Binding-site contacts:
Ligand atom CAB contacts residue ALA89 of chain 1.D at 3.2 Å (hydrophobic).
Ligand atom CAQ contacts residue SER88 of chain 1.D at 3.5 Å.
Ligand atom OAH contacts residue MET39 of chain 1.D at 3.1 Å (h-bond).
Ligand atom OAE contacts residue MET93 of chain 1.D at 3.4 Å.
Ligand atom OAL contacts residue LEU38 of chain 1.D at 2.9 Å (h-bond).
Ligand atom OAI contacts residue GLN34 of chain 1.D at 3.5 Å (h-bond).
Ligand atom OAH contacts residue LEU38 of chain 1.D at 3.2 Å (h-bond).
Ligand atom OAK contacts residue GLY114 of chain 1.D at 3.3 Å (h-bond).
Ligand atom CB contacts residue ASP132 of chain 1.D at 3.4 Å.
Ligand atom N contacts residue ASP132 of chain 1.D at 3.1 Å (salt-bridge).
Ligand atom C contacts residue ARG87 of chain 1.D at 3.6 Å.
Ligand atom C contacts residue SER88 of chain 1.D at 3.6 Å.
Ligand atom CAX contacts residue LEU38 of chain 1.D at 3.4 Å (hydrophobic).
Ligand atom SBD contacts residue HIS36 of chain 1.D at 3.1 Å (h-bond).
Ligand atom N contacts residue SER133 of chain 1.D at 2.8 Å (h-bond).
Ligand atom OAE contacts residue THR90 of chain 1.D at 3.5 Å (h-bond).
Ligand atom OAI contacts residue GLY37 of chain 1.D at 3.6 Å.
Ligand atom CAW contacts residue ARG163 of chain 1.D at 3.4 Å.
Ligand atom OAH contacts residue SER88 of chain 1.D at 2.8 Å (h-bond).
Ligand atom NAR contacts residue GLY37 of chain 1.D at 3.4 Å.
Ligand atom CAP contacts residue ALA89 of chain 1.D at 3.6 Å (hydrophobic).
Ligand atom CAZ contacts residue GLY37 of chain 1.D at 3.2 Å.
Ligand atom NAT contacts residue GLY37 of chain 1.D at 3.5 Å (h-bond).
Ligand atom OAI contacts residue HIS36 of chain 1.D at 2.6 Å (h-bond).
Ligand atom OAG contacts residue HIS36 of chain 1.D at 3.2 Å.
Ligand atom OXT contacts residue SER88 of chain 1.D at 3.5 Å (h-bond).
Ligand atom OAI contacts residue SER88 of chain 1.D at 3.0 Å.
Ligand atom CAX contacts residue SER88 of chain 1.D at 3.6 Å.
Ligand atom NAS contacts residue GLY114 of chain 1.D at 3.1 Å (h-bond).
Ligand atom CAN contacts residue MET93 of chain 1.D at 3.5 Å (hydrophobic).
Ligand atom N contacts residue GLY114 of chain 1.D at 3.2 Å (h-bond).
Ligand atom CAN contacts residue ASP132 of chain 1.D at 3.6 Å.
Ligand atom NAR contacts residue SER88 of chain 1.D at 2.9 Å (h-bond).
Ligand atom O contacts residue ARG87 of chain 1.D at 3.6 Å (salt-bridge).
Ligand atom OAG contacts residue ARG163 of chain 1.D at 2.2 Å (salt-bridge).
Ligand atom CAW contacts residue GLY114 of chain 1.D at 3.6 Å.
Ligand atom OXT contacts residue ARG87 of chain 1.D at 2.8 Å (salt-bridge).
Ligand atom OAI contacts residue ALA1 of chain 1.D at 3.5 Å (h-bond).
Ligand atom CAB contacts residue TRP65 of chain 1.B at 3.5 Å (hydrophobic).
Ligand atom O contacts residue SER133 of chain 1.D at 3.4 Å (h-bond).

A protein and the small-molecule ligand that binds it are described below.
Small molecule (SMILES): C[N+](C)(C)[C@@H](Cc1c[nH]c(S(=O)C[C@H](NC(=O)CC[C@H]([NH3+])C(=O)O)C(=O)O)n1)C(=O)O

Sequence of chain 1.B:
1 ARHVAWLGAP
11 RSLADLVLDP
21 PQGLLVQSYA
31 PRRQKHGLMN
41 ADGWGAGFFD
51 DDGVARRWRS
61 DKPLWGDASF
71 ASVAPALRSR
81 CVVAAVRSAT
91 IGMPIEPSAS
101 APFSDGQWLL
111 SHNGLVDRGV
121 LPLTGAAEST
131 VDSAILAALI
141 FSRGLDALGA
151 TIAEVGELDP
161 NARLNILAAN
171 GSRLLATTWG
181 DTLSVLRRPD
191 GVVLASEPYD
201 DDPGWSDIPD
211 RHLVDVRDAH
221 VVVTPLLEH

Sequence of chain 1.D:
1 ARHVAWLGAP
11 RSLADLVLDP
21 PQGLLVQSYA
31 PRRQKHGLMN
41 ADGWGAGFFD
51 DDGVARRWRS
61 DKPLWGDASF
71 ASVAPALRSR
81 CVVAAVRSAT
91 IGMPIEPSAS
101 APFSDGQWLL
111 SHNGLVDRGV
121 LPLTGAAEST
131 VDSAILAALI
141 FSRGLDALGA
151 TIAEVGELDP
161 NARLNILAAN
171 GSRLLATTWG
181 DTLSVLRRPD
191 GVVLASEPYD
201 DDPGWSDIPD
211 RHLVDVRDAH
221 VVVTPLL